Sequence of chain 1.JA:
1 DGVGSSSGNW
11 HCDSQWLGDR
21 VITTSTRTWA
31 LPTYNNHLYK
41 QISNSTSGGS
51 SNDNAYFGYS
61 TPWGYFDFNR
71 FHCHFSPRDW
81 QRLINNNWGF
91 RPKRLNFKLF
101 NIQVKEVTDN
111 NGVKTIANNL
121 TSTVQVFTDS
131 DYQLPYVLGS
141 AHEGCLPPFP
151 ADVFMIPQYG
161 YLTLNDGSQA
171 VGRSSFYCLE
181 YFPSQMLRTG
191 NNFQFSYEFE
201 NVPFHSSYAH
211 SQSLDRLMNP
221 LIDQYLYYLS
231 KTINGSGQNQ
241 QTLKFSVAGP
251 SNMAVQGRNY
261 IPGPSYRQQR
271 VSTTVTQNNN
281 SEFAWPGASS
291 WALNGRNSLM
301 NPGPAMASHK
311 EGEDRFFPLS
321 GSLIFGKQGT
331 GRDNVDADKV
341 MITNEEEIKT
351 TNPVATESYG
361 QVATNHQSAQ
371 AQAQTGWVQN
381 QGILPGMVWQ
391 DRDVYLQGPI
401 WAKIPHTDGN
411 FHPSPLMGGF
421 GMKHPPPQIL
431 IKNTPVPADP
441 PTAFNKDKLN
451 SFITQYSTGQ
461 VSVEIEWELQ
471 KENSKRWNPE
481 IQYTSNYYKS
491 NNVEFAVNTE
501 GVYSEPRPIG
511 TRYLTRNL

Sequence of chain 1.KA:
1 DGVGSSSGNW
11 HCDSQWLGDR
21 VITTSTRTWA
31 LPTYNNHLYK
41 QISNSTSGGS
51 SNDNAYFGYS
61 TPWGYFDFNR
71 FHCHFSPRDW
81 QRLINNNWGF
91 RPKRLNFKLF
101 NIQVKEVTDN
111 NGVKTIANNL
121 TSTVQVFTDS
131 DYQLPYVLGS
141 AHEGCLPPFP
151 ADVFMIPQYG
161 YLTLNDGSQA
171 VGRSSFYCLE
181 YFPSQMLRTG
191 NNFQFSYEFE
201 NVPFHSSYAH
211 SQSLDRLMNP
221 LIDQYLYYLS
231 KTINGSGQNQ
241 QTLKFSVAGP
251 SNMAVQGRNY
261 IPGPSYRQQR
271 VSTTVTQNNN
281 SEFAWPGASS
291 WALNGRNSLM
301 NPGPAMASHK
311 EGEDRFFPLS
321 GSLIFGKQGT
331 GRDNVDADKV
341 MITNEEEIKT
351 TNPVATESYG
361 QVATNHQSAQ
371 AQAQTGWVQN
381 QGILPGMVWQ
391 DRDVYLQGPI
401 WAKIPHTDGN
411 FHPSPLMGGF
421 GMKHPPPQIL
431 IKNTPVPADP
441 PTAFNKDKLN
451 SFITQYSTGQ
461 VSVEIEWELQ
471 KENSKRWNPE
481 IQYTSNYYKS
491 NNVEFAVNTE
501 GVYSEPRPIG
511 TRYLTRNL

The protein below binds the small molecule below.
Small molecule (SMILES): OC[C@H]1O[C@@H](O)[C@H](O)[C@@H](O)[C@H]1O

Binding-site contacts:
Ligand atom O1 contacts residue ALA254 of chain 1.JA at 3.8 Å.
Ligand atom C4 contacts residue TRP285 of chain 1.KA at 2.8 Å (hydrophobic).
Ligand atom C6 contacts residue TRP285 of chain 1.KA at 3.2 Å (hydrophobic).
Ligand atom C1 contacts residue ASN252 of chain 1.JA at 4.0 Å.
Ligand atom O4 contacts residue TRP285 of chain 1.KA at 1.4 Å.
Ligand atom C2 contacts residue TRP285 of chain 1.KA at 3.4 Å (hydrophobic).
Ligand atom C6 contacts residue ASP53 of chain 1.KA at 3.6 Å.
Ligand atom C1 contacts residue TRP285 of chain 1.KA at 3.9 Å (hydrophobic).
Ligand atom O5 contacts residue ASP53 of chain 1.KA at 4.1 Å.
Ligand atom C3 contacts residue TRP285 of chain 1.KA at 3.5 Å (hydrophobic).
Ligand atom O1 contacts residue ASN252 of chain 1.JA at 3.2 Å (h-bond).
Ligand atom C2 contacts residue ASN252 of chain 1.JA at 4.2 Å.
Ligand atom O1 contacts residue TRP285 of chain 1.KA at 3.6 Å.
Ligand atom O3 contacts residue TRP285 of chain 1.KA at 3.2 Å.
Ligand atom O5 contacts residue TRP285 of chain 1.KA at 3.2 Å.
Ligand atom O2 contacts residue VAL255 of chain 1.JA at 4.4 Å.
Ligand atom C5 contacts residue TRP285 of chain 1.KA at 3.4 Å (hydrophobic).
Ligand atom O6 contacts residue TRP285 of chain 1.KA at 3.6 Å (h-bond).
Ligand atom O1 contacts residue VAL255 of chain 1.JA at 3.3 Å.
Ligand atom O2 contacts residue TRP285 of chain 1.KA at 4.3 Å.
Ligand atom O2 contacts residue ASN252 of chain 1.JA at 3.3 Å (h-bond).